Sequence of chain 1.F:
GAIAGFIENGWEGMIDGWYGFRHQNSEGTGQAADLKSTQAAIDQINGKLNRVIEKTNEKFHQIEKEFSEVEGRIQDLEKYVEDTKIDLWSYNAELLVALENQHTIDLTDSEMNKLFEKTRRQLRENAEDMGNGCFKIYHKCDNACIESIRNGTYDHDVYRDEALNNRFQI

Sequence of chain 1.E:
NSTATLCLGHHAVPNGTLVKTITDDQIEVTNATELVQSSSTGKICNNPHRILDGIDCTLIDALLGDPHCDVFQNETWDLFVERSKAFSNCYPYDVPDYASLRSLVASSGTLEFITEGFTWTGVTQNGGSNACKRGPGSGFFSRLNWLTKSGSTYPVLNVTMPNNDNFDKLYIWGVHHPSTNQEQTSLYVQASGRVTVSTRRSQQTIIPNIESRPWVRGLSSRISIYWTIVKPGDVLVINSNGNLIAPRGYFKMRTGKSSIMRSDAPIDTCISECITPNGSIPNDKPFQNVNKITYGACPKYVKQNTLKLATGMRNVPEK

Binding-site contacts:
Ligand atom C1 contacts residue ASN291 of chain 1.E at 4.3 Å.
Ligand atom N2 contacts residue ASN278 of chain 1.E at 3.0 Å (h-bond).
Ligand atom O6 contacts residue GLU66 of chain 1.F at 4.2 Å.
Ligand atom C5 contacts residue ASN291 of chain 1.E at 4.5 Å.
Ligand atom O5 contacts residue ASN278 of chain 1.E at 2.3 Å (h-bond).
Ligand atom C7 contacts residue VAL290 of chain 1.E at 4.2 Å (hydrophobic).
Ligand atom C7 contacts residue ASN278 of chain 1.E at 3.1 Å.
Ligand atom C5 contacts residue ASN278 of chain 1.E at 3.6 Å.
Ligand atom C1 contacts residue VAL290 of chain 1.E at 3.9 Å (hydrophobic).
Ligand atom C4 contacts residue ASN278 of chain 1.E at 4.2 Å.
Ligand atom C3 contacts residue ASN278 of chain 1.E at 3.8 Å.
Ligand atom O6 contacts residue ASN291 of chain 1.E at 4.1 Å.
Ligand atom O7 contacts residue ASN278 of chain 1.E at 2.9 Å (h-bond).
Ligand atom C8 contacts residue SER38 of chain 1.E at 4.0 Å.
Ligand atom C8 contacts residue VAL290 of chain 1.E at 4.1 Å (hydrophobic).
Ligand atom C2 contacts residue VAL290 of chain 1.E at 4.3 Å (hydrophobic).
Ligand atom C1 contacts residue ASN278 of chain 1.E at 1.4 Å.
Ligand atom C8 contacts residue ASN278 of chain 1.E at 4.4 Å.
Ligand atom C2 contacts residue ASN278 of chain 1.E at 2.5 Å.
Ligand atom N2 contacts residue VAL290 of chain 1.E at 3.6 Å.
Ligand atom O5 contacts residue ASN291 of chain 1.E at 4.3 Å.

This small molecule binds to this protein.
Small molecule (SMILES): CC(=O)N[C@@H]1[C@@H](O)[C@H](O)[C@@H](CO)O[C@H]1O